The small molecule below binds the protein below.
Small molecule (SMILES): Cc1ccc(O)c(O)c1

Sequence of chain 4.A:
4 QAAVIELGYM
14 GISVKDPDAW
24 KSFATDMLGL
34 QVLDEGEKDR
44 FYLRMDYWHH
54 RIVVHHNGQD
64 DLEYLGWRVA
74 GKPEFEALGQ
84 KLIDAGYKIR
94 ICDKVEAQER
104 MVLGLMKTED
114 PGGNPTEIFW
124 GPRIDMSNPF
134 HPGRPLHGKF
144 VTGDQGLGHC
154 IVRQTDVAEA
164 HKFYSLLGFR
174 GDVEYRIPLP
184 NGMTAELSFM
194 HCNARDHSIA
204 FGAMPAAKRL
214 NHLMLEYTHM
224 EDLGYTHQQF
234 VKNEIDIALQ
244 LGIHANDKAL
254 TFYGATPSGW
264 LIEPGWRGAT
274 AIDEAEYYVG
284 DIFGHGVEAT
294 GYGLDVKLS

Binding-site contacts:
Ligand atom O3 contacts residue ASN196 of chain 4.A at 3.6 Å.
Ligand atom O3 contacts residue CYS195 of chain 4.A at 4.1 Å.
Ligand atom C4 contacts residue ASN196 of chain 4.A at 3.6 Å.
Ligand atom C6 contacts residue ASN196 of chain 4.A at 4.3 Å.
Ligand atom C2 contacts residue HIS194 of chain 4.A at 4.0 Å.
Ligand atom C4 contacts residue ALA197 of chain 4.A at 3.7 Å (hydrophobic).
Ligand atom C contacts residue HIS194 of chain 4.A at 3.7 Å.
Ligand atom C contacts residue ALA274 of chain 4.A at 3.3 Å (hydrophobic).
Ligand atom O4 contacts residue ALA197 of chain 4.A at 3.7 Å.
Ligand atom C6 contacts residue ALA197 of chain 4.A at 4.2 Å (hydrophobic).
Ligand atom C5 contacts residue ALA197 of chain 4.A at 3.7 Å (hydrophobic).
Ligand atom C5 contacts residue ASN196 of chain 4.A at 4.0 Å.
Ligand atom C1 contacts residue ASN196 of chain 4.A at 4.1 Å.
Ligand atom C3 contacts residue ASN196 of chain 4.A at 3.7 Å.
Ligand atom C1 contacts residue ASP276 of chain 4.A at 4.3 Å.
Ligand atom C contacts residue ASP276 of chain 4.A at 3.4 Å.
Ligand atom C1 contacts residue HIS194 of chain 4.A at 4.3 Å.
Ligand atom C6 contacts residue ALA274 of chain 4.A at 3.8 Å (hydrophobic).
Ligand atom C6 contacts residue THR273 of chain 4.A at 4.3 Å.
Ligand atom C2 contacts residue ASP276 of chain 4.A at 4.3 Å.
Ligand atom C2 contacts residue ASN196 of chain 4.A at 4.0 Å.
Ligand atom C1 contacts residue ALA274 of chain 4.A at 4.0 Å (hydrophobic).
Ligand atom C3 contacts residue ALA197 of chain 4.A at 4.2 Å (hydrophobic).
Ligand atom O4 contacts residue ASN196 of chain 4.A at 3.9 Å.
Ligand atom C contacts residue ILE275 of chain 4.A at 4.0 Å (hydrophobic).